A protein and the small-molecule ligand that binds it are described below.
Small molecule (SMILES): CC(C)C[C@H](NC(=O)[C@H](CCc1ccccc1)NC(=O)CN1CCOCC1)C(=O)N[C@@H](Cc1ccccc1)C(=O)N[C@@H](CC(C)C)[C@@H](O)[C@H](C)CO

Sequence of chain 1.Z:
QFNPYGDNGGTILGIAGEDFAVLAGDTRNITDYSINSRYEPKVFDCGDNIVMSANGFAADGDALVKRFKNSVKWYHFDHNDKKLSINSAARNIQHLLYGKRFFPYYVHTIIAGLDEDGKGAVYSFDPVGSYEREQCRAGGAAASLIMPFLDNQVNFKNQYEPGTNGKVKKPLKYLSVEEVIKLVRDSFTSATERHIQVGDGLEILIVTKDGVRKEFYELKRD

Binding-site contacts:
Ligand atom C12 contacts residue ASP126 of chain 1.Z at 3.2 Å.
Ligand atom C44 contacts residue THR1 of chain 1.Y at 3.5 Å.
Ligand atom C28 contacts residue VAL49 of chain 1.Y at 3.5 Å (hydrophobic).
Ligand atom C11 contacts residue ASP126 of chain 1.Z at 3.5 Å.
Ligand atom N41 contacts residue THR1 of chain 1.Y at 3.7 Å.
Ligand atom O29 contacts residue VAL49 of chain 1.Y at 3.2 Å (h-bond).
Ligand atom O40 contacts residue ALA20 of chain 1.Y at 3.3 Å.
Ligand atom C58 contacts residue TYR170 of chain 1.Y at 3.1 Å (hydrophobic).
Ligand atom C38 contacts residue GLY47 of chain 1.Y at 3.6 Å.
Ligand atom C31 contacts residue GLY47 of chain 1.Y at 3.3 Å.
Ligand atom C46 contacts residue VAL49 of chain 1.Y at 3.5 Å (hydrophobic).
Ligand atom C39 contacts residue GLY47 of chain 1.Y at 3.4 Å.
Ligand atom C58 contacts residue THR1 of chain 1.Y at 2.5 Å.
Ligand atom C3 contacts residue HIS108 of chain 1.Z at 3.6 Å.
Ligand atom O60 contacts residue MES1 of chain 1.RA at 2.8 Å (h-bond).
Ligand atom C47 contacts residue THR1 of chain 1.Y at 1.4 Å.
Ligand atom O48 contacts residue MES1 of chain 1.RA at 2.7 Å (h-bond).
Ligand atom O9 contacts residue PRO127 of chain 1.Z at 3.2 Å.
Ligand atom C23 contacts residue THR21 of chain 1.Y at 3.6 Å.
Ligand atom N30 contacts residue THR21 of chain 1.Y at 2.9 Å (h-bond).
Ligand atom C58 contacts residue LYS33 of chain 1.Y at 3.6 Å.
Ligand atom O9 contacts residue HIS108 of chain 1.Z at 3.6 Å.
Ligand atom C51 contacts residue THR1 of chain 1.Y at 1.5 Å.
Ligand atom C42 contacts residue GLY47 of chain 1.Y at 3.6 Å.
Ligand atom C43 contacts residue THR1 of chain 1.Y at 2.7 Å.
Ligand atom C16 contacts residue ARG101 of chain 1.Z at 3.7 Å.
Ligand atom N22 contacts residue ASP126 of chain 1.Z at 3.4 Å (salt-bridge).
Ligand atom C5 contacts residue ALA22 of chain 1.Y at 3.7 Å (hydrophobic).
Ligand atom C8 contacts residue PRO127 of chain 1.Z at 3.7 Å (hydrophobic).
Ligand atom O40 contacts residue THR21 of chain 1.Y at 3.1 Å (h-bond).
Ligand atom O48 contacts residue THR1 of chain 1.Y at 2.3 Å (h-bond).
Ligand atom C51 contacts residue TYR170 of chain 1.Y at 3.6 Å (hydrophobic).
Ligand atom C58 contacts residue ARG19 of chain 1.Y at 3.1 Å.
Ligand atom C42 contacts residue THR1 of chain 1.Y at 2.4 Å.
Ligand atom O48 contacts residue GLY47 of chain 1.Y at 3.2 Å (h-bond).
Ligand atom C43 contacts residue GLY47 of chain 1.Y at 3.2 Å.
Ligand atom O60 contacts residue THR1 of chain 1.Y at 3.2 Å (h-bond).
Ligand atom C59 contacts residue THR1 of chain 1.Y at 2.5 Å.
Ligand atom C24 contacts residue VAL49 of chain 1.Y at 3.5 Å (hydrophobic).
Ligand atom N41 contacts residue GLY47 of chain 1.Y at 2.8 Å (h-bond).

Sequence of chain 1.Y:
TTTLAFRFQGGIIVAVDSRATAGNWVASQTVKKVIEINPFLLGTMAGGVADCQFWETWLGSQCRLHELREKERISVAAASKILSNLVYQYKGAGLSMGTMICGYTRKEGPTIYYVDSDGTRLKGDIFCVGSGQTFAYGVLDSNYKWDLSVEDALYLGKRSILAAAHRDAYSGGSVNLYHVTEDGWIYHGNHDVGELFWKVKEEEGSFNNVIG